Sequence of chain 1.C:
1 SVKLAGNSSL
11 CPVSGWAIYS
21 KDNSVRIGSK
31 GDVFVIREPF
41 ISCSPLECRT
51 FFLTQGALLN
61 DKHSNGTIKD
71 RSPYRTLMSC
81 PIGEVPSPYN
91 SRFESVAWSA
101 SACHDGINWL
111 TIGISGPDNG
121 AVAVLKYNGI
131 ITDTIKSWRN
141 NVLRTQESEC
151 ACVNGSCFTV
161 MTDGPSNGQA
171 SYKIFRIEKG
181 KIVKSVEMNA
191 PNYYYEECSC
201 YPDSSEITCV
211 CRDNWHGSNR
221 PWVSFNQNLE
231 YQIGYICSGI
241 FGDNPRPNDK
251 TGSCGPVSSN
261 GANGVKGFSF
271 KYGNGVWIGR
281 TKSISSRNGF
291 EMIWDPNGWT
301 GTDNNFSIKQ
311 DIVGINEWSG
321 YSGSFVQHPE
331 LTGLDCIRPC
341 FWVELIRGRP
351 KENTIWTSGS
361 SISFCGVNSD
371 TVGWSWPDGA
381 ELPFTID

Binding-site contacts:
Ligand atom C3 contacts residue ASN154 of chain 1.C at 3.8 Å.
Ligand atom C5 contacts residue LYS3 of chain 1.C at 3.7 Å.
Ligand atom C7 contacts residue ASN154 of chain 1.C at 3.5 Å.
Ligand atom N2 contacts residue ASN154 of chain 1.C at 2.9 Å (h-bond).
Ligand atom C1 contacts residue ASN154 of chain 1.C at 1.5 Å.
Ligand atom C2 contacts residue ASN154 of chain 1.C at 2.5 Å.
Ligand atom C4 contacts residue ASN154 of chain 1.C at 4.3 Å.
Ligand atom O5 contacts residue ASN154 of chain 1.C at 2.4 Å (h-bond).
Ligand atom O5 contacts residue LYS3 of chain 1.C at 3.4 Å (salt-bridge).
Ligand atom C1 contacts residue LYS3 of chain 1.C at 3.8 Å.
Ligand atom C6 contacts residue LYS3 of chain 1.C at 4.0 Å.
Ligand atom C5 contacts residue ASN154 of chain 1.C at 3.7 Å.
Ligand atom O7 contacts residue ASN154 of chain 1.C at 3.7 Å.

A protein and the small-molecule ligand that binds it are described below.
Small molecule (SMILES): CC(=O)N[C@@H]1[C@@H](O)[C@H](O)[C@@H](CO)O[C@H]1O